Sequence of chain 1.D:
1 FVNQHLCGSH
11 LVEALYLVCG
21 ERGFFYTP

Binding-site contacts:
Ligand atom C5 contacts residue CYS11 of chain 3.C at 3.3 Å (hydrophobic).
Ligand atom N1' contacts residue HBD1 of chain 3.I at 3.9 Å.
Ligand atom C4 contacts residue HIS5 of chain 1.D at 3.9 Å.
Ligand atom C1' contacts residue ALA14 of chain 3.D at 4.2 Å (hydrophobic).
Ligand atom C6 contacts residue CYS11 of chain 3.C at 4.1 Å (hydrophobic).
Ligand atom C3 contacts residue LEU6 of chain 1.D at 4.3 Å (hydrophobic).
Ligand atom N1' contacts residue HIS5 of chain 1.D at 4.4 Å.
Ligand atom C6 contacts residue HIS5 of chain 1.D at 3.5 Å.
Ligand atom C3 contacts residue CYS6 of chain 3.C at 3.5 Å (hydrophobic).
Ligand atom O4 contacts residue CYS6 of chain 3.C at 2.7 Å (h-bond).
Ligand atom O4 contacts residue CYS11 of chain 3.C at 2.9 Å (h-bond).
Ligand atom C3 contacts residue LEU11 of chain 3.D at 3.7 Å (hydrophobic).
Ligand atom C6 contacts residue LEU16 of chain 3.C at 4.4 Å (hydrophobic).
Ligand atom O4 contacts residue SER9 of chain 3.C at 3.6 Å (h-bond).
Ligand atom C1' contacts residue HBD1 of chain 3.I at 3.6 Å.
Ligand atom C4 contacts residue LEU11 of chain 3.D at 4.3 Å (hydrophobic).
Ligand atom C5 contacts residue LEU16 of chain 3.C at 4.4 Å (hydrophobic).
Ligand atom O1' contacts residue ALA14 of chain 3.D at 4.1 Å.
Ligand atom C4 contacts residue CYS11 of chain 3.C at 3.8 Å (hydrophobic).
Ligand atom O4 contacts residue ILE10 of chain 3.C at 3.6 Å.
Ligand atom C2 contacts residue LEU11 of chain 3.D at 4.1 Å (hydrophobic).
Ligand atom N1' contacts residue ALA14 of chain 3.D at 4.5 Å.
Ligand atom C2 contacts residue HIS5 of chain 1.D at 4.0 Å.
Ligand atom C1 contacts residue HIS5 of chain 1.D at 3.8 Å.
Ligand atom C4 contacts residue CYS6 of chain 3.C at 3.6 Å (hydrophobic).
Ligand atom C1' contacts residue HIS5 of chain 1.D at 4.4 Å.
Ligand atom O1' contacts residue HIS10 of chain 3.D at 3.6 Å.
Ligand atom O1' contacts residue HBD1 of chain 3.I at 2.5 Å (h-bond).
Ligand atom C2 contacts residue HIS10 of chain 3.D at 4.3 Å.
Ligand atom C3 contacts residue HIS5 of chain 1.D at 3.9 Å.
Ligand atom C5 contacts residue HIS5 of chain 1.D at 3.7 Å.
Ligand atom C2 contacts residue LEU6 of chain 1.D at 4.1 Å (hydrophobic).

Sequence of chain 3.C:
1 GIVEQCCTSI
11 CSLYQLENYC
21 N

Sequence of chain 3.D:
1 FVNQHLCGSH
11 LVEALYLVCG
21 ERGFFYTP

This small molecule binds to this protein.
Small molecule (SMILES): NC(=O)c1ccc(O)cc1